Binding-site contacts:
Ligand atom C5 contacts residue TRP104 of chain 1.A at 3.8 Å (hydrophobic).
Ligand atom O2 contacts residue HIS121 of chain 1.A at 3.0 Å (h-bond).
Ligand atom C1' contacts residue GLN108 of chain 1.A at 4.0 Å.
Ligand atom O1' contacts residue ARG127 of chain 1.A at 3.4 Å (salt-bridge).
Ligand atom C5 contacts residue LEU38 of chain 2.A at 4.1 Å (hydrophobic).
Ligand atom C1' contacts residue HIS162 of chain 1.A at 3.7 Å.
Ligand atom C4 contacts residue LEU38 of chain 2.A at 3.7 Å (hydrophobic).
Ligand atom O2' contacts residue ARG127 of chain 1.A at 3.1 Å (salt-bridge).
Ligand atom C1' contacts residue ARG127 of chain 1.A at 3.3 Å.
Ligand atom C2 contacts residue LEU176 of chain 1.A at 3.9 Å (hydrophobic).
Ligand atom C5 contacts residue ASP174 of chain 1.A at 3.7 Å.
Ligand atom C6 contacts residue ARG127 of chain 1.A at 3.8 Å.
Ligand atom C6 contacts residue GLN108 of chain 1.A at 3.6 Å.
Ligand atom C1 contacts residue ARG83 of chain 1.A at 3.7 Å.
Ligand atom C5 contacts residue ALA85 of chain 1.A at 3.9 Å (hydrophobic).
Ligand atom O2' contacts residue HIS162 of chain 1.A at 3.9 Å.
Ligand atom C1' contacts residue ARG83 of chain 1.A at 3.1 Å.
Ligand atom C1' contacts residue FE21 of chain 1.B at 3.2 Å.
Ligand atom O1' contacts residue ARG83 of chain 1.A at 3.0 Å (salt-bridge).
Ligand atom C1 contacts residue FE21 of chain 1.B at 3.6 Å.
Ligand atom O2' contacts residue ARG83 of chain 1.A at 3.0 Å (salt-bridge).
Ligand atom O1' contacts residue GLN108 of chain 1.A at 3.0 Å (h-bond).
Ligand atom C2 contacts residue FE21 of chain 1.B at 3.1 Å.
Ligand atom O1' contacts residue HIS162 of chain 1.A at 2.8 Å (h-bond).
Ligand atom O2 contacts residue HIS119 of chain 1.A at 3.4 Å.
Ligand atom C4 contacts residue TRP104 of chain 1.A at 4.0 Å (hydrophobic).
Ligand atom O2' contacts residue HIS160 of chain 1.A at 2.9 Å (h-bond).
Ligand atom C3 contacts residue MET46 of chain 2.A at 3.9 Å (hydrophobic).
Ligand atom C3 contacts residue LEU176 of chain 1.A at 3.6 Å (hydrophobic).
Ligand atom C1 contacts residue ARG127 of chain 1.A at 3.7 Å.
Ligand atom C3 contacts residue ILE178 of chain 1.A at 3.9 Å (hydrophobic).
Ligand atom O2 contacts residue FE21 of chain 1.B at 1.9 Å.
Ligand atom C5 contacts residue LEU176 of chain 1.A at 3.7 Å (hydrophobic).
Ligand atom O2' contacts residue HIS119 of chain 1.A at 3.5 Å.
Ligand atom O2 contacts residue HIS160 of chain 1.A at 4.0 Å.
Ligand atom C4 contacts residue LEU176 of chain 1.A at 3.5 Å (hydrophobic).
Ligand atom O2' contacts residue FE21 of chain 1.B at 2.1 Å.
Ligand atom C4 contacts residue ILE178 of chain 1.A at 3.9 Å (hydrophobic).
Ligand atom C6 contacts residue ASP174 of chain 1.A at 3.5 Å.
Ligand atom C3 contacts residue LEU38 of chain 2.A at 3.8 Å (hydrophobic).

Sequence of chain 1.A:
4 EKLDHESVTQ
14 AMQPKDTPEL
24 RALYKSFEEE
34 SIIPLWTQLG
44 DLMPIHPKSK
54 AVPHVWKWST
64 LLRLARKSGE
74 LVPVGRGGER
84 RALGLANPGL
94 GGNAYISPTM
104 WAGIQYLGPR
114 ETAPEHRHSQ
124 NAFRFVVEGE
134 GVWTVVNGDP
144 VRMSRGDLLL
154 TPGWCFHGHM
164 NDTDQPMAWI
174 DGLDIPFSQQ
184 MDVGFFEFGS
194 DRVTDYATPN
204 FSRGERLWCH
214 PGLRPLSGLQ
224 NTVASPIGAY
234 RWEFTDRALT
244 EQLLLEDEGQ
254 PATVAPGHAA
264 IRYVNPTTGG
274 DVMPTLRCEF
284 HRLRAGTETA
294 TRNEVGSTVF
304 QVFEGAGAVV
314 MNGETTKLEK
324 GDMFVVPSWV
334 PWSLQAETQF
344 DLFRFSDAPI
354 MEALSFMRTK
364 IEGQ

Sequence of chain 2.A:
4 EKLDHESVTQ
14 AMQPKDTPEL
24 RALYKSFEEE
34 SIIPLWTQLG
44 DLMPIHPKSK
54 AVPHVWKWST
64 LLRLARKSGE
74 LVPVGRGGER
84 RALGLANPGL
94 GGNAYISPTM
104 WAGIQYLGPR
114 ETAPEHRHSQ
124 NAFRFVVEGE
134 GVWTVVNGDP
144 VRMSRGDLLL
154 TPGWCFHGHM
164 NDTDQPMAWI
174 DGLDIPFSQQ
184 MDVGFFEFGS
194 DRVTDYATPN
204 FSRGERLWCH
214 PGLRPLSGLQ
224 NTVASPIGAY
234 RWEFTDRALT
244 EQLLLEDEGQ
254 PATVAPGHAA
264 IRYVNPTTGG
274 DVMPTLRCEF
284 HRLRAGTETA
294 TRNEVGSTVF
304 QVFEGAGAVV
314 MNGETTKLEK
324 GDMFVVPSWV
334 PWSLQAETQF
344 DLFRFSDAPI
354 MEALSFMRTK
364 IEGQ

This protein binds this small molecule.
Small molecule (SMILES): O=C(O)c1ccccc1O